Binding-site contacts:
Ligand atom C17 contacts residue ASP37 of chain 1.B at 3.4 Å.
Ligand atom N18 contacts residue VAL15 of chain 1.B at 3.5 Å (h-bond).
Ligand atom C8 contacts residue NAP1 of chain 1.M at 3.6 Å.
Ligand atom N19 contacts residue VAL15 of chain 1.B at 3.8 Å.
Ligand atom C5 contacts residue LEU41 of chain 1.B at 3.4 Å (hydrophobic).
Ligand atom C12 contacts residue NAP1 of chain 1.M at 3.5 Å.
Ligand atom O30 contacts residue ARG83 of chain 1.B at 2.8 Å (salt-bridge).
Ligand atom N16 contacts residue ASP37 of chain 1.B at 2.6 Å (salt-bridge).
Ligand atom O31 contacts residue ARG42 of chain 1.B at 3.4 Å.
Ligand atom C12 contacts residue PHE14 of chain 1.B at 3.7 Å (hydrophobic).
Ligand atom N18 contacts residue LEU41 of chain 1.B at 3.6 Å.
Ligand atom C13 contacts residue NAP1 of chain 1.M at 3.4 Å.
Ligand atom C29 contacts residue ARG83 of chain 1.B at 3.5 Å.
Ligand atom C3 contacts residue PHE38 of chain 1.B at 3.4 Å (hydrophobic).
Ligand atom C17 contacts residue ALA16 of chain 1.B at 3.8 Å (hydrophobic).
Ligand atom C10 contacts residue LEU123 of chain 1.B at 3.3 Å (hydrophobic).
Ligand atom C10 contacts residue NAP1 of chain 1.M at 3.2 Å.
Ligand atom O30 contacts residue ARG42 of chain 1.B at 3.6 Å.
Ligand atom N19 contacts residue THR144 of chain 1.B at 3.2 Å (h-bond).
Ligand atom N18 contacts residue PHE14 of chain 1.B at 3.7 Å.
Ligand atom O15 contacts residue ASP37 of chain 1.B at 3.6 Å.
Ligand atom O27 contacts residue ARG39 of chain 1.B at 3.3 Å (salt-bridge).
Ligand atom N22 contacts residue LEU80 of chain 1.B at 3.7 Å.
Ligand atom N11 contacts residue PHE14 of chain 1.B at 3.0 Å (h-bond).
Ligand atom C29 contacts residue ARG42 of chain 1.B at 3.8 Å.
Ligand atom C24 contacts residue PHE38 of chain 1.B at 3.4 Å (hydrophobic).
Ligand atom C9 contacts residue NAP1 of chain 1.M at 3.4 Å.
Ligand atom C14 contacts residue ASP37 of chain 1.B at 3.5 Å.
Ligand atom O31 contacts residue ARG83 of chain 1.B at 2.9 Å (salt-bridge).
Ligand atom O27 contacts residue PHE38 of chain 1.B at 3.5 Å.
Ligand atom C6 contacts residue LEU41 of chain 1.B at 3.7 Å (hydrophobic).
Ligand atom O21 contacts residue SER77 of chain 1.B at 3.8 Å.
Ligand atom N18 contacts residue ALA16 of chain 1.B at 3.8 Å.
Ligand atom O28 contacts residue ARG39 of chain 1.B at 3.5 Å (salt-bridge).
Ligand atom C6 contacts residue ILE73 of chain 1.B at 3.7 Å (hydrophobic).
Ligand atom C12 contacts residue VAL15 of chain 1.B at 3.8 Å (hydrophobic).
Ligand atom N19 contacts residue ASP37 of chain 1.B at 2.8 Å (salt-bridge).
Ligand atom C2 contacts residue PHE38 of chain 1.B at 3.8 Å (hydrophobic).
Ligand atom O15 contacts residue PHE38 of chain 1.B at 3.5 Å.
Ligand atom N16 contacts residue ALA16 of chain 1.B at 3.6 Å.

This protein binds this small molecule.
Small molecule (SMILES): Nc1nc(=O)c2c(CCc3ccc(C(=O)N[C@@H](CCC(=O)O)C(=O)O)cc3)c[nH]c2[nH]1

Sequence of chain 1.B:
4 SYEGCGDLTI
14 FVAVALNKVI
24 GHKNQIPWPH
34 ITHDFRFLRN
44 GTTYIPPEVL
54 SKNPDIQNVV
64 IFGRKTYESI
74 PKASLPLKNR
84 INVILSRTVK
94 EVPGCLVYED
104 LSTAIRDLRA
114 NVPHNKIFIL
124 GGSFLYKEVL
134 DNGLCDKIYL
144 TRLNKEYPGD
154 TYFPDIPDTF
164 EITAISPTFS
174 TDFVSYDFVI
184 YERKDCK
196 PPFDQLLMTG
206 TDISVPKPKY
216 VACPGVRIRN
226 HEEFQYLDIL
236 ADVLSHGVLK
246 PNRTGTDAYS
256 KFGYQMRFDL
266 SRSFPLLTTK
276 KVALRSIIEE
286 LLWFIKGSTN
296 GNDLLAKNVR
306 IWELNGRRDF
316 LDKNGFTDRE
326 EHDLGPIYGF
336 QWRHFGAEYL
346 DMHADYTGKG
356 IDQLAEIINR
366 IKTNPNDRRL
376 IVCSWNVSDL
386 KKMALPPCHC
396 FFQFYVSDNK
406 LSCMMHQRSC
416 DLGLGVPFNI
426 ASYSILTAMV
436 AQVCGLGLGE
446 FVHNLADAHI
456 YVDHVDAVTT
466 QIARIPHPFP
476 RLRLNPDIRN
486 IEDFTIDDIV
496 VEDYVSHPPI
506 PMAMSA